Sequence of chain 1.A:
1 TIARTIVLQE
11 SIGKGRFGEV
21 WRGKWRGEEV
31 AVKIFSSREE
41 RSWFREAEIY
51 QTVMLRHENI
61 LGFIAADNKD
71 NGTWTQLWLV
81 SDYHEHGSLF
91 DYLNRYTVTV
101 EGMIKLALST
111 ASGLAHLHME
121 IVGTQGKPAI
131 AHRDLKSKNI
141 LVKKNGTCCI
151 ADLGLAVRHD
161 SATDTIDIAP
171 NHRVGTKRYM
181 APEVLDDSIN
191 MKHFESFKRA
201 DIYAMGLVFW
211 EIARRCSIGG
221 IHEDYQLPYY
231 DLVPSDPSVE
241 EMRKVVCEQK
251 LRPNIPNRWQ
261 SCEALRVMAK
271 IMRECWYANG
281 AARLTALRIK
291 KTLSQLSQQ

The protein below binds the small molecule below.
Small molecule (SMILES): Fc1ccc(Cl)cc1-c1cc(Nc2ccnc3cn(CC4CCNCC4)nc23)ccn1

Binding-site contacts:
Ligand atom F1 contacts residue ALA31 of chain 1.A at 3.2 Å.
Ligand atom C15 contacts residue ASP82 of chain 1.A at 3.2 Å.
Ligand atom C3 contacts residue SER81 of chain 1.A at 3.6 Å.
Ligand atom F1 contacts residue LYS33 of chain 1.A at 3.7 Å.
Ligand atom C3 contacts residue LEU79 of chain 1.A at 3.4 Å (hydrophobic).
Ligand atom C22 contacts residue ILE12 of chain 1.A at 3.8 Å (hydrophobic).
Ligand atom C29 contacts residue ASP152 of chain 1.A at 3.6 Å.
Ligand atom C2 contacts residue SER81 of chain 1.A at 3.6 Å.
Ligand atom N27 contacts residue ILE12 of chain 1.A at 3.8 Å.
Ligand atom N16 contacts residue HIS84 of chain 1.A at 3.0 Å (h-bond).
Ligand atom C4 contacts residue SER81 of chain 1.A at 3.5 Å.
Ligand atom F1 contacts residue VAL32 of chain 1.A at 3.5 Å.
Ligand atom C14 contacts residue LEU141 of chain 1.A at 3.5 Å (hydrophobic).
Ligand atom C15 contacts residue LEU141 of chain 1.A at 3.6 Å (hydrophobic).
Ligand atom N24 contacts residue ASP91 of chain 1.A at 2.8 Å (salt-bridge).
Ligand atom C22 contacts residue ASP91 of chain 1.A at 3.8 Å.
Ligand atom C21 contacts residue ILE12 of chain 1.A at 3.4 Å (hydrophobic).
Ligand atom C23 contacts residue ASP91 of chain 1.A at 3.6 Å.
Ligand atom C26 contacts residue GLY87 of chain 1.A at 3.8 Å.
Ligand atom C5 contacts residue SER81 of chain 1.A at 3.9 Å.
Ligand atom C2 contacts residue LYS33 of chain 1.A at 3.8 Å.
Ligand atom C18 contacts residue TYR83 of chain 1.A at 3.4 Å (hydrophobic).
Ligand atom C3 contacts residue ALA31 of chain 1.A at 3.5 Å (hydrophobic).
Ligand atom F1 contacts residue VAL20 of chain 1.A at 3.7 Å.
Ligand atom C15 contacts residue HIS84 of chain 1.A at 3.7 Å.
Ligand atom C25 contacts residue ASP91 of chain 1.A at 3.3 Å.
Ligand atom C3 contacts residue VAL80 of chain 1.A at 3.7 Å (hydrophobic).
Ligand atom C4 contacts residue VAL80 of chain 1.A at 3.5 Å (hydrophobic).
Ligand atom C18 contacts residue HIS84 of chain 1.A at 3.2 Å.
Ligand atom C20 contacts residue ILE12 of chain 1.A at 3.8 Å (hydrophobic).
Ligand atom C17 contacts residue TYR83 of chain 1.A at 3.9 Å (hydrophobic).
Ligand atom C17 contacts residue HIS84 of chain 1.A at 3.7 Å.
Ligand atom CL6 contacts residue PHE63 of chain 1.A at 3.7 Å.
Ligand atom C4 contacts residue LEU79 of chain 1.A at 3.5 Å (hydrophobic).
Ligand atom C26 contacts residue SER88 of chain 1.A at 3.7 Å.
Ligand atom CL6 contacts residue TYR50 of chain 1.A at 3.3 Å.
Ligand atom C3 contacts residue LYS33 of chain 1.A at 3.8 Å.
Ligand atom C30 contacts residue ASP152 of chain 1.A at 3.4 Å.
Ligand atom C26 contacts residue ASP91 of chain 1.A at 3.3 Å.
Ligand atom N16 contacts residue TYR83 of chain 1.A at 3.6 Å.